A protein and the small-molecule ligand that binds it are described below.
Small molecule (SMILES): Cc1cn([C@H]2C[C@H](O[P](=O)(O)OC[C@H]3O[C@@H](n4ccc(N)nc4=O)C[C@@H]3O[P](=O)(O)OC[C@H]3O[C@@H](n4ccc(N)nc4=O)C[C@@H]3O[P](=O)(O)OC[C@H]3O[C@@H](n4ccc(N)nc4=O)C[C@@H]3O[P](=O)(O)OC[C@H]3O[C@@H](n4cnc5c(N)ncnc54)C[C@@H]3O)[C@@H](CO[P](=O)(O)O[C@H]3C[C@H](n4cnc5c(N)ncnc54)O[C@@H]3CO[P](=O)(O)O[C@H]3C[C@H](n4cnc5c(N)ncnc54)O[C@@H]3CO[P](=O)(O)O[C@H]3C[C@H](n4cnc5c(N)ncnc54)O[C@@H]3CO[P](=O)(O)O[C@H]3C[C@H](n4cnc5c(N)ncnc54)O[C@@H]3COP(=O)=O)O2)c(=O)[nH]c1=O

Sequence of chain 1.O:
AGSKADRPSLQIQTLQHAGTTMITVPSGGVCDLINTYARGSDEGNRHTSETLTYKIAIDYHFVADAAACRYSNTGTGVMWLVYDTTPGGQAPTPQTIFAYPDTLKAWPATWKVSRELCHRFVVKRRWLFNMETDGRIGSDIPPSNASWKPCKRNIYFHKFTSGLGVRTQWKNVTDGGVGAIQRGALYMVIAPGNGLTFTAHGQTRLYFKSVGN

Binding-site contacts:
Ligand atom O3' contacts residue VAL153 of chain 1.DA at 4.2 Å.
Ligand atom OP1 contacts residue ARG145 of chain 1.DA at 2.3 Å (salt-bridge).
Ligand atom O3' contacts residue TYR237 of chain 1.O at 3.6 Å.
Ligand atom N1 contacts residue PHE190 of chain 1.O at 3.7 Å.
Ligand atom P contacts residue ARG235 of chain 1.O at 3.2 Å.
Ligand atom O4 contacts residue LYS85 of chain 1.O at 3.2 Å (salt-bridge).
Ligand atom C6 contacts residue PHE190 of chain 1.O at 3.3 Å (hydrophobic).
Ligand atom OP1 contacts residue VAL153 of chain 1.DA at 3.3 Å.
Ligand atom P contacts residue HIS149 of chain 1.DA at 3.8 Å.
Ligand atom OP2 contacts residue ARG235 of chain 1.O at 2.5 Å (salt-bridge).
Ligand atom C7 contacts residue LEU40 of chain 1.O at 3.5 Å (hydrophobic).
Ligand atom O5' contacts residue HIS149 of chain 1.DA at 4.2 Å.
Ligand atom OP1 contacts residue ARG235 of chain 1.O at 3.1 Å (salt-bridge).
Ligand atom N7 contacts residue PHE190 of chain 1.O at 3.5 Å.
Ligand atom C8 contacts residue PHE190 of chain 1.O at 3.5 Å (hydrophobic).
Ligand atom N3 contacts residue LYS34 of chain 1.DA at 3.3 Å (salt-bridge).
Ligand atom C3' contacts residue ILE42 of chain 1.O at 3.7 Å (hydrophobic).
Ligand atom C1' contacts residue ARG155 of chain 1.DA at 3.6 Å.
Ligand atom N9 contacts residue PHE190 of chain 1.O at 3.7 Å.
Ligand atom C2' contacts residue LEU40 of chain 1.O at 4.0 Å (hydrophobic).
Ligand atom OP2 contacts residue HIS149 of chain 1.DA at 3.3 Å.
Ligand atom N4 contacts residue TYR113 of chain 1.DA at 3.8 Å.
Ligand atom N3 contacts residue PHE190 of chain 1.O at 3.9 Å.
Ligand atom P contacts residue ARG145 of chain 1.DA at 3.7 Å.
Ligand atom OP1 contacts residue HIS149 of chain 1.DA at 3.1 Å.
Ligand atom P contacts residue TYR237 of chain 1.O at 3.8 Å.
Ligand atom C4 contacts residue PHE190 of chain 1.O at 3.4 Å (hydrophobic).
Ligand atom OP1 contacts residue ILE42 of chain 1.O at 4.1 Å.
Ligand atom O3' contacts residue SER39 of chain 1.O at 4.1 Å.
Ligand atom OP2 contacts residue TYR237 of chain 1.O at 2.7 Å (h-bond).
Ligand atom C7 contacts residue TYR237 of chain 1.O at 4.1 Å (hydrophobic).
Ligand atom C2 contacts residue PHE190 of chain 1.O at 4.2 Å (hydrophobic).
Ligand atom C5' contacts residue ILE42 of chain 1.O at 3.8 Å (hydrophobic).
Ligand atom OP2 contacts residue ARG156 of chain 1.DA at 3.8 Å.
Ligand atom C5 contacts residue PHE190 of chain 1.O at 3.3 Å (hydrophobic).
Ligand atom C2' contacts residue LYS154 of chain 1.DA at 3.6 Å.
Ligand atom C2 contacts residue LYS34 of chain 1.DA at 3.3 Å.
Ligand atom C2' contacts residue ARG155 of chain 1.DA at 3.1 Å.
Ligand atom N6 contacts residue PHE190 of chain 1.O at 3.5 Å.
Ligand atom C2' contacts residue TYR237 of chain 1.O at 4.0 Å (hydrophobic).

Sequence of chain 1.DA:
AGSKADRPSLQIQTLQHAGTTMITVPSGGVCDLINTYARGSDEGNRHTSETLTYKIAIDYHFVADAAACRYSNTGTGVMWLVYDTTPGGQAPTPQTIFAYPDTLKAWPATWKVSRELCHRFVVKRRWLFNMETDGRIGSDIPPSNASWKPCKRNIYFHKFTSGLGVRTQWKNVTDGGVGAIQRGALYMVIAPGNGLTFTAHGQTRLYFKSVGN